Sequence of chain 2.A:
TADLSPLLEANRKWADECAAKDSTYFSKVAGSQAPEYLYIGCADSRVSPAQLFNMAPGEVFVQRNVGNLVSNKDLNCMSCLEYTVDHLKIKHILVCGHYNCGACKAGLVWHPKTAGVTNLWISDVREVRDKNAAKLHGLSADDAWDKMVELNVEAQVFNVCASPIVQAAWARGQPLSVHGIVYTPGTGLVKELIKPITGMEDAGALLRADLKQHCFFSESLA

This protein binds this small molecule.
Small molecule (SMILES): CC(=O)Nc1nnc(S(N)(=O)=O)s1

Sequence of chain 2.B:
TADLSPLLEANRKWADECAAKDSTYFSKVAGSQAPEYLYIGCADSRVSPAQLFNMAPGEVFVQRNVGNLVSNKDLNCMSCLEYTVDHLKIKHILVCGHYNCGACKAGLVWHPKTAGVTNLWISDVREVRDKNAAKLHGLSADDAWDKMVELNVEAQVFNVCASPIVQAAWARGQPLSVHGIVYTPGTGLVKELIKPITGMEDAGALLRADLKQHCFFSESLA

Binding-site contacts:
Ligand atom N1 contacts residue GOL1 of chain 2.F at 3.4 Å (h-bond).
Ligand atom C4 contacts residue TRP115 of chain 2.A at 2.8 Å (hydrophobic).
Ligand atom O2 contacts residue ZN1 of chain 2.C at 3.2 Å.
Ligand atom N3 contacts residue GLY107 of chain 2.A at 3.0 Å.
Ligand atom C1 contacts residue GOL1 of chain 2.F at 3.6 Å.
Ligand atom N2 contacts residue TYR88 of chain 2.B at 3.0 Å (h-bond).
Ligand atom S1 contacts residue GOL1 of chain 2.F at 3.8 Å.
Ligand atom N1 contacts residue CYS47 of chain 2.A at 3.5 Å (h-bond).
Ligand atom O2 contacts residue CYS47 of chain 2.A at 3.3 Å (h-bond).
Ligand atom S2 contacts residue VAL71 of chain 2.A at 3.8 Å.
Ligand atom N1 contacts residue ASP49 of chain 2.A at 3.1 Å (salt-bridge).
Ligand atom N3 contacts residue ALA108 of chain 2.A at 3.7 Å.
Ligand atom N4 contacts residue GLY107 of chain 2.A at 3.5 Å (h-bond).
Ligand atom C1 contacts residue TYR88 of chain 2.B at 3.7 Å (hydrophobic).
Ligand atom C4 contacts residue THR123 of chain 2.A at 3.7 Å.
Ligand atom N3 contacts residue TYR88 of chain 2.B at 3.3 Å (h-bond).
Ligand atom O1 contacts residue ASP49 of chain 2.A at 3.4 Å (salt-bridge).
Ligand atom C3 contacts residue THR123 of chain 2.A at 3.8 Å.
Ligand atom S1 contacts residue ASP49 of chain 2.A at 3.8 Å.
Ligand atom N2 contacts residue GOL1 of chain 2.F at 3.8 Å.
Ligand atom N2 contacts residue ALA108 of chain 2.A at 3.8 Å.
Ligand atom N4 contacts residue TYR88 of chain 2.B at 3.5 Å.
Ligand atom O3 contacts residue THR123 of chain 2.A at 3.2 Å.
Ligand atom N1 contacts residue ZN1 of chain 2.C at 1.9 Å.
Ligand atom S1 contacts residue ZN1 of chain 2.C at 3.2 Å.
Ligand atom N2 contacts residue GLY107 of chain 2.A at 3.1 Å.
Ligand atom C1 contacts residue ALA108 of chain 2.A at 3.4 Å (hydrophobic).
Ligand atom C4 contacts residue ALA111 of chain 2.A at 3.8 Å (hydrophobic).
Ligand atom C2 contacts residue TYR88 of chain 2.B at 3.4 Å (hydrophobic).
Ligand atom S2 contacts residue ALA108 of chain 2.A at 3.5 Å (h-bond).
Ligand atom O1 contacts residue PHE66 of chain 2.B at 3.2 Å.
Ligand atom N1 contacts residue CYS106 of chain 2.A at 3.5 Å (h-bond).
Ligand atom C1 contacts residue GLY107 of chain 2.A at 3.7 Å.
Ligand atom N1 contacts residue GLY107 of chain 2.A at 3.5 Å (h-bond).
Ligand atom N1 contacts residue HIS103 of chain 2.A at 3.3 Å (h-bond).
Ligand atom C3 contacts residue ALA111 of chain 2.A at 3.8 Å (hydrophobic).
Ligand atom C2 contacts residue GLY107 of chain 2.A at 3.4 Å.
Ligand atom O1 contacts residue GLN38 of chain 2.B at 3.0 Å (h-bond).
Ligand atom C2 contacts residue ALA108 of chain 2.A at 3.6 Å (hydrophobic).
Ligand atom N3 contacts residue GOL1 of chain 2.F at 2.7 Å (h-bond).